Sequence of chain 1.E:
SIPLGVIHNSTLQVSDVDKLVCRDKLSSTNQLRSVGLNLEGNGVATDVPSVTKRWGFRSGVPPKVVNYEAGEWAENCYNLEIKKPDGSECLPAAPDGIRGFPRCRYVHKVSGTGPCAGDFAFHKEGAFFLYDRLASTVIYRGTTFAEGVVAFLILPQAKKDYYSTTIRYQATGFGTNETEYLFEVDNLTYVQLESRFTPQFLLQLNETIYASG

Binding-site contacts:
Ligand atom N2 contacts residue ASN226 of chain 1.E at 2.9 Å (h-bond).
Ligand atom C5 contacts residue TYR230 of chain 1.E at 3.5 Å (hydrophobic).
Ligand atom C8 contacts residue TYR230 of chain 1.E at 2.9 Å (hydrophobic).
Ligand atom C3 contacts residue ASN226 of chain 1.E at 3.8 Å.
Ligand atom O5 contacts residue TYR230 of chain 1.E at 4.0 Å.
Ligand atom C2 contacts residue ASN226 of chain 1.E at 2.5 Å.
Ligand atom O4 contacts residue TYR230 of chain 1.E at 4.4 Å.
Ligand atom O5 contacts residue ASN226 of chain 1.E at 2.4 Å (h-bond).
Ligand atom C1 contacts residue ASN226 of chain 1.E at 1.4 Å.
Ligand atom N2 contacts residue TYR230 of chain 1.E at 4.1 Å.
Ligand atom C6 contacts residue TYR230 of chain 1.E at 2.9 Å (hydrophobic).
Ligand atom C7 contacts residue ASN226 of chain 1.E at 4.0 Å.
Ligand atom O6 contacts residue TYR230 of chain 1.E at 2.9 Å (h-bond).
Ligand atom O7 contacts residue TYR230 of chain 1.E at 4.0 Å.
Ligand atom C7 contacts residue TYR230 of chain 1.E at 3.5 Å (hydrophobic).
Ligand atom C4 contacts residue ASN226 of chain 1.E at 4.2 Å.
Ligand atom C1 contacts residue TYR230 of chain 1.E at 4.3 Å (hydrophobic).
Ligand atom C5 contacts residue ASN226 of chain 1.E at 3.6 Å.

This small molecule binds to this protein.
Small molecule (SMILES): CC(=O)N[C@H]1[C@H](O[C@H]2[C@H](O)[C@@H](NC(C)=O)CO[C@@H]2CO)O[C@H](CO)[C@@H](O)[C@@H]1O